Sequence of chain 2.A:
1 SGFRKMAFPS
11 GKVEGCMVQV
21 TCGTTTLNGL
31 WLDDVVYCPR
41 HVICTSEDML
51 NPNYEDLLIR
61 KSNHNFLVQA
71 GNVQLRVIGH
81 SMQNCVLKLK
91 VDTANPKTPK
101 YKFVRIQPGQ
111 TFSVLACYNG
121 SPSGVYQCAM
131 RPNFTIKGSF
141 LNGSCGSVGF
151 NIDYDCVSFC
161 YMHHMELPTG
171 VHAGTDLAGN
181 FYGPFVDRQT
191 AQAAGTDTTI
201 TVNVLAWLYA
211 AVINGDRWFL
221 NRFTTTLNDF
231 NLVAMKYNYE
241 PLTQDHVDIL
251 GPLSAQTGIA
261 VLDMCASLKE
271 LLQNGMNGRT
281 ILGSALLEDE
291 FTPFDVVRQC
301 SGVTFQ

A protein and the small-molecule ligand that binds it are described below.
Small molecule (SMILES): CCCCCCNC(=O)[C@H](O)[C@H](C[C@@H]1CCNC1=O)NC(=O)[C@@H]1[C@@H]2[C@H](CN1C(=O)[C@@H](NC(=O)NC(C)(C)C)C(C)(C)C)C2(C)C

Sequence of chain 1.A:
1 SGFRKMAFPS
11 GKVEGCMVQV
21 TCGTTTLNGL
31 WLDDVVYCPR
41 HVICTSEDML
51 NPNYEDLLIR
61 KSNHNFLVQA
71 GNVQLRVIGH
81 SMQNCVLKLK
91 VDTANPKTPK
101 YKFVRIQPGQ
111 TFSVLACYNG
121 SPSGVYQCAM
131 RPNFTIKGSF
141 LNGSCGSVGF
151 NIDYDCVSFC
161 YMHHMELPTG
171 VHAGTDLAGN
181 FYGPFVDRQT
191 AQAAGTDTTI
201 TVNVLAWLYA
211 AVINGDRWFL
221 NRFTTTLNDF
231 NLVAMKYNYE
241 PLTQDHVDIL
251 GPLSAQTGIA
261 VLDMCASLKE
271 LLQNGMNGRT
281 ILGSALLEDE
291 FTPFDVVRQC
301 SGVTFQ

Binding-site contacts:
Ligand atom O9 contacts residue CYS145 of chain 2.A at 2.6 Å (h-bond).
Ligand atom O33 contacts residue MET165 of chain 2.A at 3.3 Å.
Ligand atom C19 contacts residue CYS145 of chain 2.A at 3.1 Å (hydrophobic).
Ligand atom C29 contacts residue ARG188 of chain 2.A at 3.4 Å.
Ligand atom C1 contacts residue CYS145 of chain 2.A at 2.7 Å (hydrophobic).
Ligand atom C29 contacts residue GLN192 of chain 2.A at 3.5 Å.
Ligand atom C24 contacts residue GLU166 of chain 2.A at 3.6 Å.
Ligand atom O5 contacts residue SER144 of chain 2.A at 2.8 Å (h-bond).
Ligand atom C29 contacts residue MET165 of chain 2.A at 3.4 Å (hydrophobic).
Ligand atom N8 contacts residue GLU166 of chain 2.A at 3.2 Å (salt-bridge).
Ligand atom N16 contacts residue CYS145 of chain 2.A at 2.9 Å (h-bond).
Ligand atom O29 contacts residue GLN189 of chain 2.A at 3.0 Å (h-bond).
Ligand atom C3 contacts residue GLY143 of chain 2.A at 3.4 Å.
Ligand atom O9 contacts residue HIS41 of chain 2.A at 2.9 Å (h-bond).
Ligand atom C14 contacts residue HIS164 of chain 2.A at 3.5 Å.
Ligand atom C3 contacts residue THR26 of chain 2.A at 3.1 Å.
Ligand atom C28 contacts residue MET165 of chain 2.A at 3.5 Å (hydrophobic).
Ligand atom C2 contacts residue ASN142 of chain 2.A at 3.2 Å.
Ligand atom C17 contacts residue CYS145 of chain 2.A at 2.7 Å (hydrophobic).
Ligand atom N23 contacts residue GLU166 of chain 2.A at 3.2 Å (salt-bridge).
Ligand atom C8 contacts residue CYS145 of chain 2.A at 1.8 Å (hydrophobic).
Ligand atom O26 contacts residue HIS163 of chain 2.A at 2.5 Å (h-bond).
Ligand atom C16 contacts residue GLN189 of chain 2.A at 3.2 Å.
Ligand atom C9 contacts residue GLU166 of chain 2.A at 3.6 Å.
Ligand atom N16 contacts residue HIS164 of chain 2.A at 2.8 Å (h-bond).
Ligand atom O5 contacts residue CYS145 of chain 2.A at 2.7 Å (h-bond).
Ligand atom C15 contacts residue HIS164 of chain 2.A at 3.6 Å.
Ligand atom C1 contacts residue GLY143 of chain 2.A at 3.5 Å.
Ligand atom C29 contacts residue GLN189 of chain 2.A at 3.6 Å.
Ligand atom O26 contacts residue PHE140 of chain 2.A at 3.6 Å.
Ligand atom O5 contacts residue GLY143 of chain 2.A at 2.8 Å (h-bond).
Ligand atom C4 contacts residue THR26 of chain 2.A at 3.1 Å.
Ligand atom C28 contacts residue LEU167 of chain 2.A at 3.6 Å (hydrophobic).
Ligand atom C24 contacts residue HIS163 of chain 2.A at 3.6 Å.
Ligand atom C13 contacts residue GLN189 of chain 2.A at 3.1 Å.
Ligand atom O33 contacts residue GLU166 of chain 2.A at 3.0 Å (salt-bridge).
Ligand atom C6 contacts residue THR25 of chain 2.A at 3.6 Å.
Ligand atom N23 contacts residue PHE140 of chain 2.A at 3.5 Å (h-bond).
Ligand atom C29 contacts residue THR190 of chain 2.A at 3.5 Å.
Ligand atom N10 contacts residue GLU166 of chain 2.A at 2.9 Å (salt-bridge).